This protein binds this small molecule.
Small molecule (SMILES): O[C@@H]1[C@@H](O)[C@@H](O)OC[C@H]1O

Sequence of chain 1.A:
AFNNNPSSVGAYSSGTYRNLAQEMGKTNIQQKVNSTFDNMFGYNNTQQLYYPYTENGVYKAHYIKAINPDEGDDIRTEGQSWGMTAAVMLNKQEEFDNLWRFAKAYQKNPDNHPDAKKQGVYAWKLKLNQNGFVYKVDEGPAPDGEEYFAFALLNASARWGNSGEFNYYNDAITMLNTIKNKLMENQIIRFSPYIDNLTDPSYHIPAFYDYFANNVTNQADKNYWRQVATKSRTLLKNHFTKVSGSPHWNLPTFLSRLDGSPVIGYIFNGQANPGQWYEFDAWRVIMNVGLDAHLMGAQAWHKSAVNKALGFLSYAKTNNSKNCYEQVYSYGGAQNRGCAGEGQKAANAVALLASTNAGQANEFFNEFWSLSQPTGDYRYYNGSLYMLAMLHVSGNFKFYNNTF

Binding-site contacts:
Ligand atom C3 contacts residue GLY341 of chain 1.A at 4.4 Å.
Ligand atom O5 contacts residue TYR378 of chain 1.A at 3.4 Å.
Ligand atom O4 contacts residue GLN327 of chain 1.A at 3.3 Å (h-bond).
Ligand atom C3 contacts residue ASN382 of chain 1.A at 3.7 Å.
Ligand atom O3 contacts residue GLY341 of chain 1.A at 4.1 Å.
Ligand atom C4 contacts residue TYR378 of chain 1.A at 4.0 Å (hydrophobic).
Ligand atom O2 contacts residue XYP1 of chain 1.B at 0.0 Å (h-bond).
Ligand atom O2 contacts residue GLU342 of chain 1.A at 3.1 Å (salt-bridge).
Ligand atom C1 contacts residue XYP1 of chain 1.B at 0.0 Å.
Ligand atom C5 contacts residue TYR378 of chain 1.A at 3.8 Å (hydrophobic).
Ligand atom O1 contacts residue XYP1 of chain 1.B at 1.4 Å.
Ligand atom C2 contacts residue GLU342 of chain 1.A at 4.3 Å.
Ligand atom O3 contacts residue XYP1 of chain 1.B at 0.0 Å (h-bond).
Ligand atom C2 contacts residue GLY341 of chain 1.A at 4.5 Å.
Ligand atom O3 contacts residue GLN327 of chain 1.A at 2.6 Å (h-bond).
Ligand atom C3 contacts residue TYR378 of chain 1.A at 4.5 Å (hydrophobic).
Ligand atom C2 contacts residue TYR378 of chain 1.A at 4.1 Å (hydrophobic).
Ligand atom C4 contacts residue XYP1 of chain 1.B at 0.0 Å.
Ligand atom O2 contacts residue GLY341 of chain 1.A at 3.4 Å.
Ligand atom C1 contacts residue TYR378 of chain 1.A at 4.3 Å (hydrophobic).
Ligand atom C3 contacts residue GLN327 of chain 1.A at 3.3 Å.
Ligand atom O3 contacts residue ASN382 of chain 1.A at 2.9 Å (h-bond).
Ligand atom O2 contacts residue ASN382 of chain 1.A at 3.1 Å (h-bond).
Ligand atom C2 contacts residue ASN382 of chain 1.A at 3.3 Å.
Ligand atom O4 contacts residue XYP1 of chain 1.B at 0.0 Å (h-bond).
Ligand atom C2 contacts residue XYP1 of chain 1.B at 0.0 Å.
Ligand atom C3 contacts residue XYP1 of chain 1.B at 0.0 Å.
Ligand atom O5 contacts residue XYP1 of chain 1.B at 0.0 Å (h-bond).
Ligand atom C4 contacts residue GLN327 of chain 1.A at 4.0 Å.
Ligand atom C5 contacts residue XYP1 of chain 1.B at 0.0 Å.